Sequence of chain 1.B:
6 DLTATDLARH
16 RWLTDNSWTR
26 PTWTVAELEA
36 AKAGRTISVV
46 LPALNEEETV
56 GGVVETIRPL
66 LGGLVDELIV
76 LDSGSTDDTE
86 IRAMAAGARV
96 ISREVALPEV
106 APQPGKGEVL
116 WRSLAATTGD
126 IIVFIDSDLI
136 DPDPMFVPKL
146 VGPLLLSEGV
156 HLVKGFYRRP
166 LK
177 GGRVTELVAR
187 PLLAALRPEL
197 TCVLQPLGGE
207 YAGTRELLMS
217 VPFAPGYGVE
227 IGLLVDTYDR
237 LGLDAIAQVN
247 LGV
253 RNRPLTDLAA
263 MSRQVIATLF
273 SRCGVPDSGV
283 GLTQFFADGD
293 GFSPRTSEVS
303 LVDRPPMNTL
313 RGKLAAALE

This protein binds this small molecule.
Small molecule (SMILES): O=Cc1ccc(O)cc1

Binding-site contacts:
Ligand atom C3 contacts residue SER78 of chain 1.B at 3.5 Å.
Ligand atom C2 contacts residue VAL114 of chain 1.B at 4.1 Å (hydrophobic).
Ligand atom C4 contacts residue LYS111 of chain 1.B at 3.6 Å.
Ligand atom C5 contacts residue LEU49 of chain 1.B at 4.5 Å (hydrophobic).
Ligand atom C3 contacts residue GLY110 of chain 1.B at 3.9 Å.
Ligand atom C3 contacts residue LEU49 of chain 1.B at 4.0 Å (hydrophobic).
Ligand atom C1 contacts residue LYS111 of chain 1.B at 4.0 Å.
Ligand atom C1' contacts residue ALA48 of chain 1.B at 4.0 Å (hydrophobic).
Ligand atom C1' contacts residue PRO47 of chain 1.B at 3.7 Å (hydrophobic).
Ligand atom C6 contacts residue LYS111 of chain 1.B at 3.9 Å.
Ligand atom O4 contacts residue SER78 of chain 1.B at 4.4 Å.
Ligand atom C1' contacts residue LEU49 of chain 1.B at 4.4 Å (hydrophobic).
Ligand atom C3 contacts residue LYS111 of chain 1.B at 3.8 Å.
Ligand atom C4 contacts residue GLY110 of chain 1.B at 3.7 Å.
Ligand atom O1' contacts residue ASP131 of chain 1.B at 4.4 Å.
Ligand atom O1' contacts residue LYS111 of chain 1.B at 3.7 Å.
Ligand atom C5 contacts residue TYR223 of chain 1.B at 3.9 Å (hydrophobic).
Ligand atom O4 contacts residue GLY110 of chain 1.B at 3.3 Å.
Ligand atom O1' contacts residue PRO47 of chain 1.B at 4.0 Å.
Ligand atom C3 contacts residue VAL114 of chain 1.B at 4.1 Å (hydrophobic).
Ligand atom C5 contacts residue LYS111 of chain 1.B at 4.0 Å.
Ligand atom C1 contacts residue LEU49 of chain 1.B at 4.4 Å (hydrophobic).
Ligand atom C2 contacts residue LEU49 of chain 1.B at 4.0 Å (hydrophobic).
Ligand atom C2 contacts residue SER78 of chain 1.B at 4.0 Å.
Ligand atom C6 contacts residue TYR223 of chain 1.B at 4.3 Å (hydrophobic).
Ligand atom C4 contacts residue SER78 of chain 1.B at 4.5 Å.
Ligand atom C1' contacts residue LYS111 of chain 1.B at 4.1 Å.
Ligand atom C4 contacts residue LEU49 of chain 1.B at 3.9 Å (hydrophobic).
Ligand atom O4 contacts residue LYS111 of chain 1.B at 3.7 Å.
Ligand atom C2 contacts residue LYS111 of chain 1.B at 4.0 Å.
Ligand atom O4 contacts residue LEU49 of chain 1.B at 3.8 Å.
Ligand atom C2 contacts residue ALA48 of chain 1.B at 4.4 Å (hydrophobic).